This protein binds this small molecule.
Small molecule (SMILES): N[C@@H](CCC(=O)N[C@@H](CS)C(=O)NCC(=O)NCCCCNCCCNC(=O)CNC(=O)[C@H](CS)NC(=O)CC[C@H](N)C(=O)O)C(=O)O

Sequence of chain 1.A:
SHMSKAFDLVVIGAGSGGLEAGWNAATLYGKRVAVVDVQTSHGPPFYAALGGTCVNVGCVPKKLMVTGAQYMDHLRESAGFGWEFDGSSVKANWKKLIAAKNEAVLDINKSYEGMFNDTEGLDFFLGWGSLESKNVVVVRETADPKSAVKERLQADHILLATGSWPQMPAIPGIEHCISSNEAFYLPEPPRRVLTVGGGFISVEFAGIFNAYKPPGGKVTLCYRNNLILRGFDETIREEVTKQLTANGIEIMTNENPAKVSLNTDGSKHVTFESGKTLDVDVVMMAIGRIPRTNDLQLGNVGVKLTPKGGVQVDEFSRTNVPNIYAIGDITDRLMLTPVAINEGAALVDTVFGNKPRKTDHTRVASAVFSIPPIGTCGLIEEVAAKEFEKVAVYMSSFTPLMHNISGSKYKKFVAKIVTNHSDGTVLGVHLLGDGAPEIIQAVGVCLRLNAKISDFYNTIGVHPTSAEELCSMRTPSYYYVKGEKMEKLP

Sequence of chain 1.B:
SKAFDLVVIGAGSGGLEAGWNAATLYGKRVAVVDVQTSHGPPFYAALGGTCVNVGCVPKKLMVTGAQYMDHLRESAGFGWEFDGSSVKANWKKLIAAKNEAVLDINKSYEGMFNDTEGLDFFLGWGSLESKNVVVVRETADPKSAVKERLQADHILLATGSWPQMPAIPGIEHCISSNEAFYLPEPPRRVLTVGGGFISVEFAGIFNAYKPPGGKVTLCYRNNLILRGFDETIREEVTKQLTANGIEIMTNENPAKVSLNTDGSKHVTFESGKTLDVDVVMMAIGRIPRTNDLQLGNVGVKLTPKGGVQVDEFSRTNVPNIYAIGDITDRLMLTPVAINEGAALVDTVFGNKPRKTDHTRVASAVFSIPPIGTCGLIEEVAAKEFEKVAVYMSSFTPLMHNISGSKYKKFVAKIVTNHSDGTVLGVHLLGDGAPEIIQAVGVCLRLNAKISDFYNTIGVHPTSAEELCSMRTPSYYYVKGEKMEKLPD

Binding-site contacts:
Ligand atom O3 contacts residue TYR113 of chain 1.B at 2.5 Å (h-bond).
Ligand atom C2 contacts residue ILE342 of chain 1.B at 3.7 Å (hydrophobic).
Ligand atom CB6 contacts residue PHE399 of chain 1.A at 3.6 Å (hydrophobic).
Ligand atom CD1 contacts residue HIS464 of chain 1.A at 3.5 Å.
Ligand atom CA2 contacts residue CYS55 of chain 1.B at 3.7 Å (hydrophobic).
Ligand atom N1 contacts residue SER473 of chain 1.A at 3.0 Å (h-bond).
Ligand atom CB2 contacts residue VAL56 of chain 1.B at 3.6 Å (hydrophobic).
Ligand atom OD7 contacts residue GLU470 of chain 1.A at 3.3 Å (salt-bridge).
Ligand atom O21 contacts residue GLU470 of chain 1.A at 3.3 Å (salt-bridge).
Ligand atom C1 contacts residue GLU470 of chain 1.A at 2.9 Å.
Ligand atom CA7 contacts residue SER398 of chain 1.A at 3.4 Å.
Ligand atom CA7 contacts residue SER397 of chain 1.A at 3.4 Å.
Ligand atom N1 contacts residue GLU470 of chain 1.A at 3.6 Å (salt-bridge).
Ligand atom CA1 contacts residue GLU470 of chain 1.A at 3.7 Å.
Ligand atom CB2 contacts residue CYS55 of chain 1.B at 3.4 Å (hydrophobic).
Ligand atom CB7 contacts residue SER398 of chain 1.A at 3.3 Å.
Ligand atom OD1 contacts residue HIS464 of chain 1.A at 3.3 Å.
Ligand atom C2S contacts residue GLU21 of chain 1.B at 3.7 Å.
Ligand atom C2S contacts residue LEU20 of chain 1.B at 3.6 Å (hydrophobic).
Ligand atom C3 contacts residue TYR113 of chain 1.B at 3.6 Å (hydrophobic).
Ligand atom C5S contacts residue TRP24 of chain 1.B at 3.6 Å (hydrophobic).
Ligand atom CA6 contacts residue GLU470 of chain 1.A at 3.5 Å.
Ligand atom N3 contacts residue ILE342 of chain 1.B at 3.6 Å.
Ligand atom O11 contacts residue GLU470 of chain 1.A at 2.6 Å (salt-bridge).
Ligand atom SG2 contacts residue VAL56 of chain 1.B at 3.5 Å.
Ligand atom C2 contacts residue TYR113 of chain 1.B at 3.7 Å (hydrophobic).
Ligand atom CD7 contacts residue GLU470 of chain 1.A at 3.7 Å.
Ligand atom CB7 contacts residue SER397 of chain 1.A at 3.0 Å.
Ligand atom SG2 contacts residue HIS464 of chain 1.A at 3.7 Å.
Ligand atom OD1 contacts residue ILE342 of chain 1.B at 3.3 Å.
Ligand atom N1S contacts residue GLU21 of chain 1.B at 2.9 Å (salt-bridge).
Ligand atom SG2 contacts residue CYS55 of chain 1.B at 2.2 Å (h-bond).
Ligand atom N3 contacts residue TYR113 of chain 1.B at 3.6 Å (h-bond).
Ligand atom O2 contacts residue SER17 of chain 1.B at 2.9 Å (h-bond).
Ligand atom N7 contacts residue SER398 of chain 1.A at 3.2 Å (h-bond).
Ligand atom CB2 contacts residue TYR113 of chain 1.B at 3.5 Å (hydrophobic).
Ligand atom C4S contacts residue GLU21 of chain 1.B at 3.3 Å.
Ligand atom O11 contacts residue GLU469 of chain 1.A at 3.2 Å.
Ligand atom CB6 contacts residue GLU470 of chain 1.A at 3.4 Å.
Ligand atom O27 contacts residue MET396 of chain 1.A at 3.4 Å (h-bond).